Sequence of chain 1.B:
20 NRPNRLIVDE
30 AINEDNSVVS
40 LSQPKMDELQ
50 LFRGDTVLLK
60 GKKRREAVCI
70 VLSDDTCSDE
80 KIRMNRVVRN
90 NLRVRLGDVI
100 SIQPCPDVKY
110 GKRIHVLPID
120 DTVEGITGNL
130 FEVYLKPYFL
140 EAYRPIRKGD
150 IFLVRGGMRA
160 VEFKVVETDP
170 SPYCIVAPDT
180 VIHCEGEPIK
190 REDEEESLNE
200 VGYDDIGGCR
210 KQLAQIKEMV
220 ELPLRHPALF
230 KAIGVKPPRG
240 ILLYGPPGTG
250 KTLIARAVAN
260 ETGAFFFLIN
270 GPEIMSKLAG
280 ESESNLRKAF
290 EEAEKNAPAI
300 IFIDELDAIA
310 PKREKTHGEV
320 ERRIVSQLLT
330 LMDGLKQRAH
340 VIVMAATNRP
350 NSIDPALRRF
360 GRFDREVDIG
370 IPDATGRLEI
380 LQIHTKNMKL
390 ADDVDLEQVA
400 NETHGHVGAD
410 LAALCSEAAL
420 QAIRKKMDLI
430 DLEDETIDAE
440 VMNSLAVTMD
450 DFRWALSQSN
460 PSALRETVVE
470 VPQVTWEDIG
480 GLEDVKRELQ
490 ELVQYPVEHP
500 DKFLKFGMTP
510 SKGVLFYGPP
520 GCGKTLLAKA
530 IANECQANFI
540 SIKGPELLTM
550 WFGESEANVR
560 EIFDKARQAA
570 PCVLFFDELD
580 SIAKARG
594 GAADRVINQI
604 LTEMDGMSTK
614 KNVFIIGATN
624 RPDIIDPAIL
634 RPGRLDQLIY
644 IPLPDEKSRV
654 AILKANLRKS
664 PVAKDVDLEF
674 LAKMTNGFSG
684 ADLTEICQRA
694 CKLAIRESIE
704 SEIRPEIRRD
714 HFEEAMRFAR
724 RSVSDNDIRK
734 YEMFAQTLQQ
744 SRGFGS

Binding-site contacts:
Ligand atom PB contacts residue GLY247 of chain 1.B at 3.5 Å.
Ligand atom O3B contacts residue PRO246 of chain 1.B at 3.6 Å.
Ligand atom N9 contacts residue GLY407 of chain 1.B at 3.5 Å.
Ligand atom C6 contacts residue GLY206 of chain 1.B at 3.5 Å.
Ligand atom O2B contacts residue THR251 of chain 1.B at 3.0 Å (h-bond).
Ligand atom O1B contacts residue GLY249 of chain 1.B at 2.8 Å (h-bond).
Ligand atom O3B contacts residue GLY247 of chain 1.B at 2.7 Å (h-bond).
Ligand atom O1A contacts residue LYS250 of chain 1.B at 3.3 Å (salt-bridge).
Ligand atom N3 contacts residue HIS383 of chain 1.B at 3.2 Å (h-bond).
Ligand atom O2G contacts residue MG1 of chain 1.N at 2.0 Å.
Ligand atom O3G contacts residue LYS250 of chain 1.B at 3.2 Å (salt-bridge).
Ligand atom O1A contacts residue THR251 of chain 1.B at 3.3 Å (h-bond).
Ligand atom O1A contacts residue GLY249 of chain 1.B at 3.1 Å.
Ligand atom PG contacts residue GLY247 of chain 1.B at 3.7 Å.
Ligand atom N7 contacts residue THR248 of chain 1.B at 2.8 Å (h-bond).
Ligand atom N7 contacts residue GLY407 of chain 1.B at 3.6 Å.
Ligand atom N6 contacts residue GLY206 of chain 1.B at 2.6 Å (h-bond).
Ligand atom N1 contacts residue GLY206 of chain 1.B at 3.2 Å (h-bond).
Ligand atom O3A contacts residue GLY247 of chain 1.B at 3.3 Å.
Ligand atom O1A contacts residue LEU252 of chain 1.B at 3.2 Å (h-bond).
Ligand atom N1 contacts residue ILE379 of chain 1.B at 3.6 Å.
Ligand atom O2' contacts residue HIS383 of chain 1.B at 3.0 Å.
Ligand atom O1B contacts residue THR248 of chain 1.B at 3.1 Å (h-bond).
Ligand atom O3B contacts residue LYS250 of chain 1.B at 3.6 Å.
Ligand atom O2B contacts residue MG1 of chain 1.N at 2.0 Å.
Ligand atom O4' contacts residue ALA408 of chain 1.B at 3.4 Å.
Ligand atom O3G contacts residue ASN347 of chain 1.B at 2.5 Å (h-bond).
Ligand atom S1G contacts residue GLY247 of chain 1.B at 3.5 Å (h-bond).
Ligand atom O1B contacts residue LYS250 of chain 1.B at 2.7 Å (salt-bridge).
Ligand atom S1G contacts residue PRO246 of chain 1.B at 3.5 Å.
Ligand atom C8 contacts residue GLY407 of chain 1.B at 3.5 Å.
Ligand atom C8 contacts residue GLY247 of chain 1.B at 3.7 Å.
Ligand atom C1' contacts residue GLY407 of chain 1.B at 3.6 Å.
Ligand atom C8 contacts residue THR248 of chain 1.B at 3.6 Å.
Ligand atom C8 contacts residue GLY249 of chain 1.B at 3.5 Å.
Ligand atom O2A contacts residue MG1 of chain 1.N at 3.7 Å.
Ligand atom C2 contacts residue ASP204 of chain 1.B at 3.3 Å.
Ligand atom PG contacts residue MG1 of chain 1.N at 3.3 Å.
Ligand atom PB contacts residue MG1 of chain 1.N at 3.3 Å.
Ligand atom N7 contacts residue GLY249 of chain 1.B at 3.2 Å.

A protein and the small-molecule ligand that binds it are described below.
Small molecule (SMILES): Nc1ncnc2c1ncn2[C@@H]1O[C@H](COP(=O)(O)OP(=O)(O)OP(O)(O)=S)[C@@H](O)[C@H]1O

Sequence of chain 1.C:
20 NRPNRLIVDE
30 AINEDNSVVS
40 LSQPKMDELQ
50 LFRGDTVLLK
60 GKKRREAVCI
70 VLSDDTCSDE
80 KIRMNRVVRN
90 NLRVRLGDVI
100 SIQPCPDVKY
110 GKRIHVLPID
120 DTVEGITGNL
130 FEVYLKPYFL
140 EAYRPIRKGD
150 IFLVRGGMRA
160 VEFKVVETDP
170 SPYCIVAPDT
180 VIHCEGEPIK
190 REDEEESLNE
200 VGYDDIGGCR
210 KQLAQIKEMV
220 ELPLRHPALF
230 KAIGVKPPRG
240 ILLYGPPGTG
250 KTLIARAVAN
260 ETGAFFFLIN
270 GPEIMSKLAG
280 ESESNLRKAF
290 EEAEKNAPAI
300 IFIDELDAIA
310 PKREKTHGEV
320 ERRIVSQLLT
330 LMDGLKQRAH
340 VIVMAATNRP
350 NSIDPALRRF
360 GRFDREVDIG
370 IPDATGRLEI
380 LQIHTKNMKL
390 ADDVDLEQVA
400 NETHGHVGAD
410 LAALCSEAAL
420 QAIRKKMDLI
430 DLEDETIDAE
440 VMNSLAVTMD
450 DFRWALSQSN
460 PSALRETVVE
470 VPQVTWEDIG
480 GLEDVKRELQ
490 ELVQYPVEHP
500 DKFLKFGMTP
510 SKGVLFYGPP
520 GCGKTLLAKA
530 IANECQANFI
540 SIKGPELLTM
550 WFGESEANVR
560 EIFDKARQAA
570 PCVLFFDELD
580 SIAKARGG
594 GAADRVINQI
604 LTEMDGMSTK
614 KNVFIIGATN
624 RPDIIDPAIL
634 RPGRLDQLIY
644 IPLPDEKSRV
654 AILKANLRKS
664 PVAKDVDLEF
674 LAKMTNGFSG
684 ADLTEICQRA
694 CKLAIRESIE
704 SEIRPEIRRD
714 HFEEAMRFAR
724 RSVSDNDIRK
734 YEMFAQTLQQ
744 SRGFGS